Sequence of chain 1.B:
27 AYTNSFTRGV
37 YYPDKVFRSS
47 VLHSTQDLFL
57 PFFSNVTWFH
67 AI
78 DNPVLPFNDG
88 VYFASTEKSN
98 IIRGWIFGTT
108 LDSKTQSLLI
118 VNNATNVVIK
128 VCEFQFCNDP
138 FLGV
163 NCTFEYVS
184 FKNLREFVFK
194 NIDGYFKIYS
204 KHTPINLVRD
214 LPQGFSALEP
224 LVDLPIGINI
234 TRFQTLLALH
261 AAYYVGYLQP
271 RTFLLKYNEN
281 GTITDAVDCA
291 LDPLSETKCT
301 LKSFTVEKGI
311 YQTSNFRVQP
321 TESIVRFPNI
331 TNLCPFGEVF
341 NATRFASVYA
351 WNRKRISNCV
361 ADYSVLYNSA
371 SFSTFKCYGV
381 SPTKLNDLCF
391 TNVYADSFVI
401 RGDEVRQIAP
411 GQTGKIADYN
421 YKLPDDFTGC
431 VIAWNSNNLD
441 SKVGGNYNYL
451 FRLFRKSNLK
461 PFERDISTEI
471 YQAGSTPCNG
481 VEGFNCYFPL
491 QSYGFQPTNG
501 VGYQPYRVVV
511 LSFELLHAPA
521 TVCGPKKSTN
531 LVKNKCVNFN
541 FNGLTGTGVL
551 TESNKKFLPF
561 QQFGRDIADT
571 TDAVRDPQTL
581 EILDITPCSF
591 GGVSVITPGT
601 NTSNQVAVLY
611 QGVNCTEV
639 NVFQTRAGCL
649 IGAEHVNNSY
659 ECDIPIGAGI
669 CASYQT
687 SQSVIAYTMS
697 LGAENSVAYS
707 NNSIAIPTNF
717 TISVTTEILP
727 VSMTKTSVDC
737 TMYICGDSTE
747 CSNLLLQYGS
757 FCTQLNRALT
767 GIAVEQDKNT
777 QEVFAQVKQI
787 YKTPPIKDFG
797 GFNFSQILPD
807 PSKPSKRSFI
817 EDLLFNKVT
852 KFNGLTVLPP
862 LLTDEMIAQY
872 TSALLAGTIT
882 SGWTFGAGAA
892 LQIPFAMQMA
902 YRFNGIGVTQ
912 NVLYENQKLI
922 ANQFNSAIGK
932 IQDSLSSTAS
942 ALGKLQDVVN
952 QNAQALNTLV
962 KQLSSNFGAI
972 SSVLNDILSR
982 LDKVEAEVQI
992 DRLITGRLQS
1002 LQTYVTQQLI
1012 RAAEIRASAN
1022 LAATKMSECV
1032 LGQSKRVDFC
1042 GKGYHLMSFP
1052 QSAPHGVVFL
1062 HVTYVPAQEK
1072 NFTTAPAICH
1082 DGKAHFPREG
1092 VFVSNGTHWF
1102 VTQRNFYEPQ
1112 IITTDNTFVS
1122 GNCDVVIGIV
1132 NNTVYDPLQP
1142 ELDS

Binding-site contacts:
Ligand atom O5 contacts residue ASN280 of chain 1.B at 2.3 Å (h-bond).
Ligand atom C8 contacts residue ASN278 of chain 1.B at 4.4 Å.
Ligand atom C2 contacts residue ASN280 of chain 1.B at 2.5 Å.
Ligand atom C5 contacts residue ASN280 of chain 1.B at 3.7 Å.
Ligand atom C4 contacts residue ASN280 of chain 1.B at 4.2 Å.
Ligand atom N2 contacts residue ASN280 of chain 1.B at 3.0 Å (h-bond).
Ligand atom O7 contacts residue ASN278 of chain 1.B at 4.2 Å.
Ligand atom C6 contacts residue LYS556 of chain 1.A at 3.8 Å.
Ligand atom C7 contacts residue ASN280 of chain 1.B at 3.7 Å.
Ligand atom O7 contacts residue ASN280 of chain 1.B at 3.9 Å.
Ligand atom C1 contacts residue ASN280 of chain 1.B at 1.4 Å.
Ligand atom O6 contacts residue LYS556 of chain 1.A at 3.0 Å (salt-bridge).
Ligand atom C7 contacts residue ASN278 of chain 1.B at 4.5 Å.
Ligand atom O5 contacts residue LYS556 of chain 1.A at 4.1 Å.
Ligand atom C3 contacts residue ASN280 of chain 1.B at 3.8 Å.

A protein and the small-molecule ligand that binds it are described below.
Small molecule (SMILES): CC(=O)N[C@@H]1[C@@H](O)[C@H](O)[C@@H](CO)O[C@H]1O

Sequence of chain 1.A:
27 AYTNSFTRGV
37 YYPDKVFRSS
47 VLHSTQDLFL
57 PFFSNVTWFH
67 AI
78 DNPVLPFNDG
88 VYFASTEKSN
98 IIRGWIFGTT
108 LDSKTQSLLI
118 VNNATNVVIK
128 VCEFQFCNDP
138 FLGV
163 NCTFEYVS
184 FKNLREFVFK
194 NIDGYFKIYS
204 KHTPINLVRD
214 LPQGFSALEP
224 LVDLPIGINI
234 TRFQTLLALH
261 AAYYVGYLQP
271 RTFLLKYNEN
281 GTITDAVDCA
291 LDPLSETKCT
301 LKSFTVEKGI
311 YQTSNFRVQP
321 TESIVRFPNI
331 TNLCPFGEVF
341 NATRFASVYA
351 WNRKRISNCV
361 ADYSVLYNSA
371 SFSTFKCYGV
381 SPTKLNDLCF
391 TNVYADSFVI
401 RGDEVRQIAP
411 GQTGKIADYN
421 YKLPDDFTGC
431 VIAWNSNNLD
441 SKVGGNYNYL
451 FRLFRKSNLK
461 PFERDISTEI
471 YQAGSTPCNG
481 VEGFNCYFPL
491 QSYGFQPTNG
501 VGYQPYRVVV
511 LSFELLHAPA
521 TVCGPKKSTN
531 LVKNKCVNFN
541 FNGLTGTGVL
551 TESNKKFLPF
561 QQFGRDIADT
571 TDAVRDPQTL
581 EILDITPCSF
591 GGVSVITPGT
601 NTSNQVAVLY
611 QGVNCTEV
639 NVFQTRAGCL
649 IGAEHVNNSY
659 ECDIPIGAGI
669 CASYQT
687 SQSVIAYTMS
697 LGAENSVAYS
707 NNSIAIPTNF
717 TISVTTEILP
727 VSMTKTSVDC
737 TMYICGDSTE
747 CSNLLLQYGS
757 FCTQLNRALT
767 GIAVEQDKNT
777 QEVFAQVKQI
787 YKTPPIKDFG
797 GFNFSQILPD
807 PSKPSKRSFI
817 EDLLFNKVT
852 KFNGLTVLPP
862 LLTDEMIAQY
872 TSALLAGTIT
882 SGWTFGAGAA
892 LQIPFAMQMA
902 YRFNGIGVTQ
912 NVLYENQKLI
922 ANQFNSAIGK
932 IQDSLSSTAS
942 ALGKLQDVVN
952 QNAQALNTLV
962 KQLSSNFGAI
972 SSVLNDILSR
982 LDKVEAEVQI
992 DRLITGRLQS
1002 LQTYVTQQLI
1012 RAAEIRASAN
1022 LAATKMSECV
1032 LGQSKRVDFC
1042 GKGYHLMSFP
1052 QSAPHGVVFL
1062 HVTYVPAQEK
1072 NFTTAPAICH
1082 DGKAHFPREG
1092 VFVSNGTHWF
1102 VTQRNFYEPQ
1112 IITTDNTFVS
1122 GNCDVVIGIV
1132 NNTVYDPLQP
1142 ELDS